Binding-site contacts:
Ligand atom O7 contacts residue VAL266 of chain 1.B at 3.4 Å.
Ligand atom C5 contacts residue ASN269 of chain 1.B at 3.7 Å.
Ligand atom C8 contacts residue ASN269 of chain 1.B at 3.4 Å.
Ligand atom C7 contacts residue VAL266 of chain 1.B at 4.4 Å (hydrophobic).
Ligand atom C1 contacts residue GLU265 of chain 1.B at 4.2 Å.
Ligand atom O7 contacts residue ASN269 of chain 1.B at 4.3 Å.
Ligand atom N2 contacts residue GLU265 of chain 1.B at 4.0 Å.
Ligand atom O7 contacts residue GLU265 of chain 1.B at 4.3 Å.
Ligand atom C7 contacts residue GLU265 of chain 1.B at 4.5 Å.
Ligand atom C1 contacts residue ASN269 of chain 1.B at 1.4 Å.
Ligand atom C4 contacts residue ASN269 of chain 1.B at 4.2 Å.
Ligand atom O7 contacts residue HIS262 of chain 1.B at 4.0 Å.
Ligand atom C3 contacts residue ASN269 of chain 1.B at 3.8 Å.
Ligand atom O5 contacts residue ASN269 of chain 1.B at 2.4 Å (h-bond).
Ligand atom C2 contacts residue ASN269 of chain 1.B at 2.4 Å.
Ligand atom C7 contacts residue ASN269 of chain 1.B at 3.4 Å.
Ligand atom N2 contacts residue ASN269 of chain 1.B at 2.9 Å (h-bond).

This protein binds this small molecule.
Small molecule (SMILES): CC(=O)N[C@@H]1[C@@H](O)[C@H](O)[C@@H](CO)O[C@H]1O

Sequence of chain 1.B:
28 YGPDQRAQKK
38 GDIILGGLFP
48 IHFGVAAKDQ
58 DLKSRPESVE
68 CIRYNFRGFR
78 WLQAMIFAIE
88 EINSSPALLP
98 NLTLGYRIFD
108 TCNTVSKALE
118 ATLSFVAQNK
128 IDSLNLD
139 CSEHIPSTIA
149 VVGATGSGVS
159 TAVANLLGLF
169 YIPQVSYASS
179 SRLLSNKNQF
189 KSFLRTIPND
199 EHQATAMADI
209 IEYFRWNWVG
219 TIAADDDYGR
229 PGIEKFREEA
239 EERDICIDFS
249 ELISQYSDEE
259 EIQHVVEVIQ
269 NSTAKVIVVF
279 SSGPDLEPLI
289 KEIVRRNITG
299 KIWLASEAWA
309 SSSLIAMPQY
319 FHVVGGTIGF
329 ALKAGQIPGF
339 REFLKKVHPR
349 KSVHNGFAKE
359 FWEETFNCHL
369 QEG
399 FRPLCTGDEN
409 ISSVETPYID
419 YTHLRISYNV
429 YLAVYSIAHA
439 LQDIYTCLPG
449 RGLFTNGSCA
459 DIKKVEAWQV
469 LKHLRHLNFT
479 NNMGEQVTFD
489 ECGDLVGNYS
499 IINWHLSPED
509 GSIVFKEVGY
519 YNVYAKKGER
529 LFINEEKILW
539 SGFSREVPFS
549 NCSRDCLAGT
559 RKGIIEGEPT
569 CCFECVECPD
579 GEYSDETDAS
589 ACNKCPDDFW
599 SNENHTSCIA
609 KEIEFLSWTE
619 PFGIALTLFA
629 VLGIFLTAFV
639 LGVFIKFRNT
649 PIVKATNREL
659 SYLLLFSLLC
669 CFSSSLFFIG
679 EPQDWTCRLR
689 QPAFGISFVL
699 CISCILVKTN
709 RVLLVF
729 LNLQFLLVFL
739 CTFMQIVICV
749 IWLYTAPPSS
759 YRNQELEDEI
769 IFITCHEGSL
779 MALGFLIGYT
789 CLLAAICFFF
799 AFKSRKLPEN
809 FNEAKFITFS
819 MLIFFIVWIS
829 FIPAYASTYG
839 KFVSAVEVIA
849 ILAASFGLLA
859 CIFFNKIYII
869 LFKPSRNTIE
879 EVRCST